Sequence of chain 1.A:
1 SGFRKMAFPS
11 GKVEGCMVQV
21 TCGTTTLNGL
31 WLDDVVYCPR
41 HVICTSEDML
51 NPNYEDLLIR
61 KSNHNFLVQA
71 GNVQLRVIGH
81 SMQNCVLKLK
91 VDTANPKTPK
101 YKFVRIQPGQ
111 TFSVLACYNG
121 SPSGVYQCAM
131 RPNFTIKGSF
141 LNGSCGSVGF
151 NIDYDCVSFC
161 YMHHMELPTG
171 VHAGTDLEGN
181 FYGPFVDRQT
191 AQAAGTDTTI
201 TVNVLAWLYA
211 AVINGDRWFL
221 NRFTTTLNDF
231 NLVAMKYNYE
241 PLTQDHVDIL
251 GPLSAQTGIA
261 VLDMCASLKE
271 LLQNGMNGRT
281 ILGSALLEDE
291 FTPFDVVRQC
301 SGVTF

Sequence of chain 1.B:
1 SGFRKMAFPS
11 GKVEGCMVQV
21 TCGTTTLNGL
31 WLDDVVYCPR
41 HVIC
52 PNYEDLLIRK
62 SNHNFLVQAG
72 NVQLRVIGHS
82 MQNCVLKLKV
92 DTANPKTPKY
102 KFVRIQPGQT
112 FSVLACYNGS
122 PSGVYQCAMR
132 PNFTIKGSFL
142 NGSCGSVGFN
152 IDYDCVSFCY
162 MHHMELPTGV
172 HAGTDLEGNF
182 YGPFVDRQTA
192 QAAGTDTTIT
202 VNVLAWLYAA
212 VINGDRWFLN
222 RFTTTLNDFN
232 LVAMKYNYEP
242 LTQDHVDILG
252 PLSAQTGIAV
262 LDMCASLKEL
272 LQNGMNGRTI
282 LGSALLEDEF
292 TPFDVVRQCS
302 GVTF

A protein and the small-molecule ligand that binds it are described below.
Small molecule (SMILES): CNC(=O)CN1C[C@@H](C(=O)Nc2cncc3ccccc23)c2cc(Cl)ccc2C1=O

Binding-site contacts:
Ligand atom C10 contacts residue GLU166 of chain 1.B at 3.5 Å.
Ligand atom C9 contacts residue LEU141 of chain 1.B at 3.8 Å (hydrophobic).
Ligand atom N2 contacts residue CYS145 of chain 1.B at 3.9 Å.
Ligand atom C9 contacts residue GLU166 of chain 1.B at 3.8 Å.
Ligand atom C19 contacts residue ARG188 of chain 1.B at 3.5 Å.
Ligand atom CL contacts residue ASP187 of chain 1.B at 3.4 Å.
Ligand atom C17 contacts residue HIS164 of chain 1.B at 3.8 Å.
Ligand atom O1 contacts residue MET165 of chain 1.B at 3.4 Å.
Ligand atom C10 contacts residue LEU141 of chain 1.B at 3.8 Å (hydrophobic).
Ligand atom C5 contacts residue GLU166 of chain 1.B at 4.0 Å.
Ligand atom C contacts residue GLU166 of chain 1.B at 3.5 Å.
Ligand atom N contacts residue GLU166 of chain 1.B at 3.9 Å.
Ligand atom C7 contacts residue MET165 of chain 1.B at 4.0 Å (hydrophobic).
Ligand atom C16 contacts residue HIS164 of chain 1.B at 3.3 Å.
Ligand atom C19 contacts residue GLN189 of chain 1.B at 3.9 Å.
Ligand atom C17 contacts residue MET165 of chain 1.B at 3.6 Å (hydrophobic).
Ligand atom C2 contacts residue GLN189 of chain 1.B at 3.8 Å.
Ligand atom N1 contacts residue GLN189 of chain 1.B at 3.9 Å.
Ligand atom C18 contacts residue MET165 of chain 1.B at 3.7 Å (hydrophobic).
Ligand atom C16 contacts residue MET165 of chain 1.B at 3.6 Å (hydrophobic).
Ligand atom O1 contacts residue GLU166 of chain 1.B at 3.0 Å (salt-bridge).
Ligand atom C5 contacts residue MET165 of chain 1.B at 3.9 Å (hydrophobic).
Ligand atom C15 contacts residue MET165 of chain 1.B at 3.9 Å (hydrophobic).
Ligand atom N3 contacts residue SER144 of chain 1.B at 3.5 Å (h-bond).
Ligand atom C10 contacts residue PHE140 of chain 1.B at 4.0 Å (hydrophobic).
Ligand atom O2 contacts residue GLN189 of chain 1.B at 3.2 Å.
Ligand atom C9 contacts residue ASN142 of chain 1.B at 3.9 Å.
Ligand atom N3 contacts residue PHE140 of chain 1.B at 3.9 Å.
Ligand atom N3 contacts residue HIS163 of chain 1.B at 2.9 Å (h-bond).
Ligand atom C7 contacts residue HIS163 of chain 1.B at 3.3 Å.
Ligand atom C7 contacts residue GLU166 of chain 1.B at 3.7 Å.
Ligand atom N3 contacts residue GLU166 of chain 1.B at 3.8 Å.
Ligand atom C18 contacts residue ARG188 of chain 1.B at 3.5 Å.
Ligand atom CL contacts residue HIS164 of chain 1.B at 3.7 Å.
Ligand atom C10 contacts residue ASN142 of chain 1.B at 3.7 Å.
Ligand atom C8 contacts residue PHE140 of chain 1.B at 3.6 Å (hydrophobic).
Ligand atom C8 contacts residue LEU141 of chain 1.B at 3.7 Å (hydrophobic).
Ligand atom CL contacts residue HIS41 of chain 1.B at 3.2 Å.
Ligand atom C21 contacts residue GLN189 of chain 1.B at 3.8 Å.
Ligand atom C8 contacts residue GLU166 of chain 1.B at 3.5 Å.